Sequence of chain 1.A:
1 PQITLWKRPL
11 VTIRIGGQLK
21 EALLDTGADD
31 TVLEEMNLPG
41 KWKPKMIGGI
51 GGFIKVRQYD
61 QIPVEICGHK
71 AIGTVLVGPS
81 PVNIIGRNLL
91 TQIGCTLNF

Binding-site contacts:
Ligand atom C2 contacts residue DIQ1 of chain 1.I at 3.1 Å.
Ligand atom N contacts residue GLY48 of chain 1.B at 4.1 Å.
Ligand atom C1 contacts residue ALA28 of chain 1.B at 3.9 Å (hydrophobic).
Ligand atom C contacts residue VAL32 of chain 1.B at 4.5 Å (hydrophobic).
Ligand atom C2 contacts residue ILE47 of chain 1.B at 3.9 Å (hydrophobic).
Ligand atom C1 contacts residue ASP30 of chain 1.B at 3.8 Å.
Ligand atom C3 contacts residue ILE84 of chain 1.B at 4.2 Å (hydrophobic).
Ligand atom C3 contacts residue ALA28 of chain 1.B at 3.7 Å (hydrophobic).
Ligand atom C3 contacts residue VAL32 of chain 1.B at 4.0 Å (hydrophobic).
Ligand atom C contacts residue ALA28 of chain 1.B at 4.0 Å (hydrophobic).
Ligand atom C2 contacts residue GLY48 of chain 1.B at 3.3 Å.
Ligand atom N contacts residue DIQ1 of chain 1.I at 1.4 Å.
Ligand atom C3 contacts residue ILE50 of chain 1.A at 4.0 Å (hydrophobic).
Ligand atom C1 contacts residue DIQ1 of chain 1.I at 3.7 Å.
Ligand atom C contacts residue DIQ1 of chain 1.I at 2.5 Å.
Ligand atom C1 contacts residue VAL32 of chain 1.B at 4.1 Å (hydrophobic).
Ligand atom C2 contacts residue VAL32 of chain 1.B at 4.4 Å (hydrophobic).
Ligand atom C contacts residue GLY48 of chain 1.B at 4.2 Å.
Ligand atom C3 contacts residue DIQ1 of chain 1.I at 3.0 Å.
Ligand atom C2 contacts residue GLY49 of chain 1.B at 4.4 Å.
Ligand atom C1 contacts residue ASP29 of chain 1.B at 4.2 Å.
Ligand atom C2 contacts residue ILE50 of chain 1.A at 3.9 Å (hydrophobic).
Ligand atom N contacts residue ALA28 of chain 1.B at 3.8 Å.

Sequence of chain 1.B:
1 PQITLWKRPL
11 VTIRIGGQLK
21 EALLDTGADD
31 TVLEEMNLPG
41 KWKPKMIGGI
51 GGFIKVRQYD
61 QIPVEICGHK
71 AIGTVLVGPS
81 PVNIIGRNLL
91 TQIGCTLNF

This small molecule binds to this protein.
Small molecule (SMILES): CC(C)(C)N